Sequence of chain 1.A:
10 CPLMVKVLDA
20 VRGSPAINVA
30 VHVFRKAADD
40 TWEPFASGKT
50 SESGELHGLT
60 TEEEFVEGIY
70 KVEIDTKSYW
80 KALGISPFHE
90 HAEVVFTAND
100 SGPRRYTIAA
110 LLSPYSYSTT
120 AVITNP

Binding-site contacts:
Ligand atom CAU contacts residue 16V1 of chain 2.C at 0.6 Å.
Ligand atom CAO contacts residue LYS15 of chain 2.A at 3.1 Å.
Ligand atom CAA contacts residue SER117 of chain 1.A at 3.5 Å.
Ligand atom FAE contacts residue LEU17 of chain 2.A at 2.7 Å.
Ligand atom OAN contacts residue ALA108 of chain 1.A at 3.2 Å.
Ligand atom CAT contacts residue ALA108 of chain 1.A at 3.6 Å (hydrophobic).
Ligand atom NAL contacts residue SER117 of chain 1.A at 2.8 Å (h-bond).
Ligand atom OAD contacts residue LYS15 of chain 2.A at 2.5 Å (salt-bridge).
Ligand atom CAG contacts residue LYS15 of chain 2.A at 3.4 Å.
Ligand atom FAE contacts residue THR119 of chain 1.A at 3.4 Å.
Ligand atom CAS contacts residue LYS15 of chain 2.A at 3.4 Å.
Ligand atom CAP contacts residue 16V1 of chain 2.C at 0.3 Å.
Ligand atom NAM contacts residue 16V1 of chain 2.C at 0.2 Å (h-bond).
Ligand atom CAT contacts residue LEU17 of chain 2.A at 3.5 Å (hydrophobic).
Ligand atom CAI contacts residue 16V1 of chain 2.C at 1.2 Å.
Ligand atom OAD contacts residue 16V1 of chain 2.C at 1.4 Å (h-bond).
Ligand atom CAQ contacts residue 16V1 of chain 2.C at 0.3 Å.
Ligand atom CAT contacts residue 16V1 of chain 2.C at 2.3 Å.
Ligand atom CAB contacts residue 16V1 of chain 2.C at 0.5 Å.
Ligand atom OAC contacts residue 16V1 of chain 2.C at 0.4 Å.
Ligand atom FAE contacts residue VAL121 of chain 1.A at 3.6 Å.
Ligand atom CAK contacts residue 16V1 of chain 2.C at 1.2 Å.
Ligand atom CAG contacts residue 16V1 of chain 2.C at 2.6 Å.
Ligand atom CAR contacts residue ALA108 of chain 1.A at 3.5 Å (hydrophobic).
Ligand atom CAA contacts residue 16V1 of chain 2.C at 0.5 Å.
Ligand atom CAH contacts residue 16V1 of chain 2.C at 2.0 Å.
Ligand atom CAO contacts residue 16V1 of chain 2.C at 0.4 Å.
Ligand atom FAE contacts residue ALA108 of chain 1.A at 3.1 Å.
Ligand atom CAB contacts residue SER117 of chain 2.A at 3.7 Å.
Ligand atom CAJ contacts residue 16V1 of chain 2.C at 0.6 Å.
Ligand atom OAN contacts residue 16V1 of chain 2.C at 1.4 Å.
Ligand atom CAA contacts residue ALA108 of chain 1.A at 3.6 Å (hydrophobic).
Ligand atom NAL contacts residue LEU110 of chain 2.A at 3.5 Å.
Ligand atom OAN contacts residue LEU17 of chain 2.A at 3.5 Å.
Ligand atom OAC contacts residue LYS15 of chain 1.A at 3.0 Å (salt-bridge).
Ligand atom CAR contacts residue LEU17 of chain 2.A at 3.1 Å (hydrophobic).
Ligand atom CAR contacts residue 16V1 of chain 2.C at 3.6 Å.
Ligand atom NAL contacts residue 16V1 of chain 2.C at 0.2 Å (h-bond).
Ligand atom CAS contacts residue 16V1 of chain 2.C at 1.4 Å.
Ligand atom NAM contacts residue SER117 of chain 2.A at 2.9 Å (h-bond).

Sequence of chain 2.A:
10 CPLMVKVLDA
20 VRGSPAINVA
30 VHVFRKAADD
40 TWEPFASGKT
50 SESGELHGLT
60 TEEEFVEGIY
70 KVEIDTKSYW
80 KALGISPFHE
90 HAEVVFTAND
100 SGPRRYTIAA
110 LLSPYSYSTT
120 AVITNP

This small molecule binds to this protein.
Small molecule (SMILES): Cc1n[nH]c(C)c1CCCOc1cc(C(=O)O)ccc1F